Sequence of chain 1.A:
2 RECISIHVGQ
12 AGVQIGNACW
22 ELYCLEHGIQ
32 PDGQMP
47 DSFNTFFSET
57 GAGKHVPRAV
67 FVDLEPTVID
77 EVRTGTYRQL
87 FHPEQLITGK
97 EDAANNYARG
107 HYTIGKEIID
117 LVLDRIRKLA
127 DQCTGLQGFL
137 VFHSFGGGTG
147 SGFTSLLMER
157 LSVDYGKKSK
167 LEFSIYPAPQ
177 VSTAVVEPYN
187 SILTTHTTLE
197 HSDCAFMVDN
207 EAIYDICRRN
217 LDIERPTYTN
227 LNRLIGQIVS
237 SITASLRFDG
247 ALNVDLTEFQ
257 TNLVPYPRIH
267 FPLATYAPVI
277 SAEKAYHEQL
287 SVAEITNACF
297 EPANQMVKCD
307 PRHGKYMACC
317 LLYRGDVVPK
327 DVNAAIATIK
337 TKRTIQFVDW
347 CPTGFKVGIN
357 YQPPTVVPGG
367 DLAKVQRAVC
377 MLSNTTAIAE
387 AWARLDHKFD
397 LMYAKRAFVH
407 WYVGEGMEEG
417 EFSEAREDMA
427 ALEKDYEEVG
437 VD

This protein binds this small molecule.
Small molecule (SMILES): C/C(Nc1ccccc1)=C1/C(=O)N[C@@H](Cc2ccccc2)C1=O

Binding-site contacts:
Ligand atom CAT contacts residue LEU253 of chain 1.B at 3.4 Å (hydrophobic).
Ligand atom CD2 contacts residue LEU250 of chain 1.B at 3.8 Å (hydrophobic).
Ligand atom CA contacts residue ILE368 of chain 1.B at 3.8 Å (hydrophobic).
Ligand atom CAE contacts residue THR179 of chain 1.A at 3.7 Å.
Ligand atom N contacts residue VAL236 of chain 1.B at 2.8 Å (h-bond).
Ligand atom CAA contacts residue MET257 of chain 1.B at 3.6 Å (hydrophobic).
Ligand atom CE1 contacts residue THR237 of chain 1.B at 3.6 Å.
Ligand atom O contacts residue GLU198 of chain 1.B at 3.0 Å (salt-bridge).
Ligand atom CZ contacts residue GLN134 of chain 1.B at 3.7 Å.
Ligand atom O contacts residue TYR200 of chain 1.B at 3.5 Å (h-bond).
Ligand atom CAA contacts residue LEU253 of chain 1.B at 3.6 Å (hydrophobic).
Ligand atom CB contacts residue LEU253 of chain 1.B at 3.6 Å (hydrophobic).
Ligand atom CAR contacts residue ILE368 of chain 1.B at 3.7 Å (hydrophobic).
Ligand atom CG contacts residue TYR200 of chain 1.B at 3.8 Å (hydrophobic).
Ligand atom CAL contacts residue LEU253 of chain 1.B at 3.6 Å (hydrophobic).
Ligand atom CAR contacts residue VAL236 of chain 1.B at 3.5 Å (hydrophobic).
Ligand atom CB contacts residue TYR200 of chain 1.B at 3.7 Å (hydrophobic).
Ligand atom CD2 contacts residue TYR200 of chain 1.B at 3.4 Å (hydrophobic).
Ligand atom CE1 contacts residue TYR50 of chain 1.B at 3.7 Å (hydrophobic).
Ligand atom CG contacts residue LEU250 of chain 1.B at 3.5 Å (hydrophobic).
Ligand atom CE2 contacts residue ASN165 of chain 1.B at 3.7 Å.
Ligand atom C contacts residue LEU253 of chain 1.B at 3.6 Å (hydrophobic).
Ligand atom CD1 contacts residue LEU240 of chain 1.B at 3.4 Å (hydrophobic).
Ligand atom OAB contacts residue VAL236 of chain 1.B at 3.4 Å (h-bond).
Ligand atom CAL contacts residue LEU246 of chain 1.B at 3.7 Å (hydrophobic).
Ligand atom C contacts residue TYR200 of chain 1.B at 3.5 Å (hydrophobic).
Ligand atom OAB contacts residue CYS239 of chain 1.B at 3.2 Å (h-bond).
Ligand atom CB contacts residue LEU250 of chain 1.B at 3.7 Å (hydrophobic).
Ligand atom CD2 contacts residue ASN165 of chain 1.B at 3.6 Å.
Ligand atom CAQ contacts residue LEU253 of chain 1.B at 3.4 Å (hydrophobic).
Ligand atom CZ contacts residue PHE167 of chain 1.B at 3.6 Å (hydrophobic).
Ligand atom CAM contacts residue ALA314 of chain 1.B at 3.4 Å (hydrophobic).
Ligand atom CAI contacts residue LYS350 of chain 1.B at 3.7 Å.
Ligand atom CA contacts residue TYR200 of chain 1.B at 3.0 Å (hydrophobic).
Ligand atom C contacts residue ILE368 of chain 1.B at 3.7 Å (hydrophobic).
Ligand atom CAR contacts residue LEU253 of chain 1.B at 3.5 Å (hydrophobic).
Ligand atom O contacts residue LEU253 of chain 1.B at 3.6 Å.
Ligand atom CA contacts residue VAL236 of chain 1.B at 3.8 Å (hydrophobic).
Ligand atom CAT contacts residue ILE368 of chain 1.B at 3.6 Å (hydrophobic).
Ligand atom CAH contacts residue THR179 of chain 1.A at 3.6 Å.

Sequence of chain 1.B:
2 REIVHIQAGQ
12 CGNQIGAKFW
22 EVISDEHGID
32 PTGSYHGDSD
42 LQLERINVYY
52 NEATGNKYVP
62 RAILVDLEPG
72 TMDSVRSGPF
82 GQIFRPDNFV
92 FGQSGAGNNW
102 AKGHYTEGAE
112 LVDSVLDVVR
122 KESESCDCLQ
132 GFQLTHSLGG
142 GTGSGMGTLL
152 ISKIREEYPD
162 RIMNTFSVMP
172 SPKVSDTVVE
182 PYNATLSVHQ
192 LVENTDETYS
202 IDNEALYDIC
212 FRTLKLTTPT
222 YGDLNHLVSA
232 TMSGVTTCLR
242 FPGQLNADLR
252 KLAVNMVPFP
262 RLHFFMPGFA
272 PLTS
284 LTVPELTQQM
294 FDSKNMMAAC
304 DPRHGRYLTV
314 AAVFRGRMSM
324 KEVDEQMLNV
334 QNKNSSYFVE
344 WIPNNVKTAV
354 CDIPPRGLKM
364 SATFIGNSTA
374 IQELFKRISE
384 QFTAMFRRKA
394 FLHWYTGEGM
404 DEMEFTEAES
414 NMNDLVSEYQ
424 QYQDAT